This protein binds this small molecule.
Small molecule (SMILES): O=[N+]([O-])c1cccc2c(Br)n[nH]c12

Binding-site contacts:
Ligand atom C3 contacts residue ARG299 of chain 1.A at 4.0 Å.
Ligand atom C9 contacts residue TRP381 of chain 1.A at 4.2 Å (hydrophobic).
Ligand atom BR contacts residue ARG299 of chain 1.A at 3.5 Å.
Ligand atom O11 contacts residue SER36 of chain 1.A at 4.1 Å.
Ligand atom C8 contacts residue VAL38 of chain 1.A at 4.2 Å (hydrophobic).
Ligand atom O11 contacts residue TRP8 of chain 1.B at 3.6 Å.
Ligand atom C4 contacts residue PHE394 of chain 1.B at 3.8 Å (hydrophobic).
Ligand atom O12 contacts residue SER36 of chain 1.A at 2.8 Å (h-bond).
Ligand atom C5 contacts residue ARG299 of chain 1.A at 3.7 Å.
Ligand atom C9 contacts residue ARG299 of chain 1.A at 3.7 Å.
Ligand atom C3 contacts residue TRP381 of chain 1.A at 3.7 Å (hydrophobic).
Ligand atom C8 contacts residue PHE394 of chain 1.B at 3.9 Å (hydrophobic).
Ligand atom N10 contacts residue SER36 of chain 1.A at 3.6 Å.
Ligand atom O11 contacts residue HIS395 of chain 1.B at 3.5 Å.
Ligand atom N10 contacts residue TRP379 of chain 1.B at 4.1 Å.
Ligand atom O12 contacts residue TRP379 of chain 1.B at 3.5 Å (h-bond).
Ligand atom N10 contacts residue VAL38 of chain 1.A at 4.1 Å.
Ligand atom C6 contacts residue VAL38 of chain 1.A at 4.0 Å (hydrophobic).
Ligand atom C7 contacts residue PHE394 of chain 1.B at 3.4 Å (hydrophobic).
Ligand atom O11 contacts residue PHE394 of chain 1.B at 3.7 Å.
Ligand atom O11 contacts residue GLN396 of chain 1.B at 3.4 Å.
Ligand atom C9 contacts residue PHE394 of chain 1.B at 3.8 Å (hydrophobic).
Ligand atom N1 contacts residue TRP381 of chain 1.A at 3.6 Å.
Ligand atom N1 contacts residue TRP379 of chain 1.B at 3.9 Å.
Ligand atom C4 contacts residue ARG299 of chain 1.A at 2.8 Å.
Ligand atom N2 contacts residue ALA380 of chain 1.A at 3.8 Å.
Ligand atom C7 contacts residue VAL38 of chain 1.A at 3.8 Å (hydrophobic).
Ligand atom C3 contacts residue PHE394 of chain 1.B at 4.0 Å (hydrophobic).
Ligand atom C6 contacts residue HIS395 of chain 1.B at 3.7 Å.
Ligand atom C6 contacts residue TRP8 of chain 1.B at 3.8 Å (hydrophobic).
Ligand atom C8 contacts residue TRP381 of chain 1.A at 4.2 Å (hydrophobic).
Ligand atom BR contacts residue PHE394 of chain 1.B at 4.0 Å.
Ligand atom N2 contacts residue TRP381 of chain 1.A at 3.6 Å.
Ligand atom C6 contacts residue PHE394 of chain 1.B at 3.7 Å (hydrophobic).
Ligand atom N10 contacts residue PHE394 of chain 1.B at 3.4 Å (h-bond).
Ligand atom O12 contacts residue PHE394 of chain 1.B at 3.8 Å.
Ligand atom BR contacts residue TRP381 of chain 1.A at 3.5 Å.
Ligand atom N10 contacts residue GLU397 of chain 1.B at 4.0 Å.
Ligand atom O12 contacts residue GLU397 of chain 1.B at 4.2 Å.
Ligand atom O11 contacts residue GLU397 of chain 1.B at 3.2 Å (salt-bridge).

Sequence of chain 1.A:
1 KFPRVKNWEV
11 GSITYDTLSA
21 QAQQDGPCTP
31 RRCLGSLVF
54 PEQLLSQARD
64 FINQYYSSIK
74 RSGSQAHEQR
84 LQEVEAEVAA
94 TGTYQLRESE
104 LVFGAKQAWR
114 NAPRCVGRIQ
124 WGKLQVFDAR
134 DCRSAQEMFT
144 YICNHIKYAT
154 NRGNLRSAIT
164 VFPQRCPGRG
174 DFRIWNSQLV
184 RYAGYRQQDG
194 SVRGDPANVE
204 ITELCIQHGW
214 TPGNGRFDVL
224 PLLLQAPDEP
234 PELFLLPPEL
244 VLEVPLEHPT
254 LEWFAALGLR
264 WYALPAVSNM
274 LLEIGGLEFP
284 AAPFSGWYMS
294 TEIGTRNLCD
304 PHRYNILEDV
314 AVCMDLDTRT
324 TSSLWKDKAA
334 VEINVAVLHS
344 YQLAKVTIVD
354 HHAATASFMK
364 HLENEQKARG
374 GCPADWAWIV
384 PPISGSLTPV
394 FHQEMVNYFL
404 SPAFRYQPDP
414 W

Sequence of chain 1.B:
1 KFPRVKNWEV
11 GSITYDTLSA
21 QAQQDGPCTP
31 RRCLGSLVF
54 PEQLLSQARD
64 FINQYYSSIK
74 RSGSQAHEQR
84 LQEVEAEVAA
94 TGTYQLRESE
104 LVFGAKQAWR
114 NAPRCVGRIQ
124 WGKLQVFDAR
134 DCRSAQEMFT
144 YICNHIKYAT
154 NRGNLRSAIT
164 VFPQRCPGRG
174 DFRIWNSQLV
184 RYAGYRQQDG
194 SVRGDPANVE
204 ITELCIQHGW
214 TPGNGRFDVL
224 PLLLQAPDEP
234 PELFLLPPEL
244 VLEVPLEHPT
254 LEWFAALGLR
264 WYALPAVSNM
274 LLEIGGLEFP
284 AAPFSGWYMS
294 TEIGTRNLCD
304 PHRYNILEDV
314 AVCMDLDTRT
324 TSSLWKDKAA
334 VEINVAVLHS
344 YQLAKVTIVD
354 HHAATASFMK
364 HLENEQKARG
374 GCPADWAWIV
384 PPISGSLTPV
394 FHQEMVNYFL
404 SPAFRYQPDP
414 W